A protein and the small-molecule ligand that binds it are described below.
Small molecule (SMILES): OC[C@H]1O[C@H](O)[C@H](F)[C@@H](O)[C@H]1O

Sequence of chain 1.A:
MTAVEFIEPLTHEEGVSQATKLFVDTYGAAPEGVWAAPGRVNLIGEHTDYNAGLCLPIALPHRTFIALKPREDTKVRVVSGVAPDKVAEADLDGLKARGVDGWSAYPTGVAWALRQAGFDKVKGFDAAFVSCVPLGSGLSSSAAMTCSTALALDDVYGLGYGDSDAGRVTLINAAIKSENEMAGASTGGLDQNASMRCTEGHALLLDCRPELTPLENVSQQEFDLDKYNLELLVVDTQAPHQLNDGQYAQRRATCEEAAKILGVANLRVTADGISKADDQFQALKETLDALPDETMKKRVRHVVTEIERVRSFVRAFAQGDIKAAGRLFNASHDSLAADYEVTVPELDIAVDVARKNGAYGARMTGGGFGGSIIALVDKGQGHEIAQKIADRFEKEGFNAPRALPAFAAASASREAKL

Binding-site contacts:
Ligand atom O3 contacts residue THR187 of chain 1.A at 3.8 Å.
Ligand atom O1 contacts residue GLY367 of chain 1.A at 3.6 Å.
Ligand atom O3 contacts residue 2FG1 of chain 1.N at 0.1 Å (h-bond).
Ligand atom O6 contacts residue LEU190 of chain 1.A at 3.5 Å.
Ligand atom C1 contacts residue TYR248 of chain 1.A at 3.7 Å (hydrophobic).
Ligand atom F2 contacts residue 2FG1 of chain 1.N at 0.1 Å.
Ligand atom O5 contacts residue 2FG1 of chain 1.N at 0.0 Å (h-bond).
Ligand atom O1 contacts residue ASP191 of chain 1.A at 3.5 Å (salt-bridge).
Ligand atom C4 contacts residue 2FG1 of chain 1.N at 0.0 Å.
Ligand atom O4 contacts residue TYR248 of chain 1.A at 2.8 Å (h-bond).
Ligand atom O5 contacts residue GLY367 of chain 1.A at 3.2 Å.
Ligand atom C4 contacts residue LEU190 of chain 1.A at 3.7 Å (hydrophobic).
Ligand atom O6 contacts residue HIS47 of chain 1.A at 2.9 Å (h-bond).
Ligand atom O4 contacts residue TYR50 of chain 1.A at 3.6 Å.
Ligand atom O4 contacts residue ASP49 of chain 1.A at 2.7 Å (salt-bridge).
Ligand atom C3 contacts residue 2FG1 of chain 1.N at 0.0 Å.
Ligand atom O6 contacts residue 2FG1 of chain 1.N at 0.0 Å (h-bond).
Ligand atom C3 contacts residue TYR248 of chain 1.A at 3.8 Å (hydrophobic).
Ligand atom O3 contacts residue TYR248 of chain 1.A at 3.5 Å (h-bond).
Ligand atom O3 contacts residue GLY188 of chain 1.A at 3.0 Å (h-bond).
Ligand atom C3 contacts residue ASP49 of chain 1.A at 3.5 Å.
Ligand atom C3 contacts residue ASP191 of chain 1.A at 3.7 Å.
Ligand atom C4 contacts residue TYR248 of chain 1.A at 3.8 Å (hydrophobic).
Ligand atom C6 contacts residue GLU46 of chain 1.A at 3.2 Å.
Ligand atom C6 contacts residue 2FG1 of chain 1.N at 0.1 Å.
Ligand atom C6 contacts residue HIS47 of chain 1.A at 3.5 Å.
Ligand atom O1 contacts residue ARG40 of chain 1.A at 3.1 Å (salt-bridge).
Ligand atom C4 contacts residue ASP49 of chain 1.A at 3.4 Å.
Ligand atom O3 contacts residue ASP49 of chain 1.A at 2.6 Å (salt-bridge).
Ligand atom C5 contacts residue 2FG1 of chain 1.N at 0.0 Å.
Ligand atom C1 contacts residue 2FG1 of chain 1.N at 0.2 Å.
Ligand atom C2 contacts residue 2FG1 of chain 1.N at 0.1 Å.
Ligand atom C6 contacts residue GLY366 of chain 1.A at 3.7 Å.
Ligand atom O6 contacts residue GLU46 of chain 1.A at 2.5 Å (salt-bridge).
Ligand atom O1 contacts residue 2FG1 of chain 1.N at 1.2 Å.
Ligand atom F2 contacts residue THR187 of chain 1.A at 3.2 Å.
Ligand atom O4 contacts residue 2FG1 of chain 1.N at 0.0 Å (h-bond).
Ligand atom C2 contacts residue TYR248 of chain 1.A at 3.4 Å (hydrophobic).
Ligand atom F2 contacts residue ASP191 of chain 1.A at 3.2 Å.
Ligand atom O5 contacts residue TYR248 of chain 1.A at 3.3 Å.